A protein and the small-molecule ligand that binds it are described below.
Small molecule (SMILES): CNc1nc2c(CCNCC3CCCCC3)c3nc(N)[nH]c(=O)c3cc2[nH]1

Binding-site contacts:
Ligand atom N13 contacts residue MET260 of chain 1.A at 3.6 Å (h-bond).
Ligand atom C19 contacts residue ASP280 of chain 1.A at 3.5 Å.
Ligand atom N5 contacts residue ASP102 of chain 1.A at 2.8 Å (salt-bridge).
Ligand atom N3 contacts residue ASP156 of chain 1.A at 2.7 Å (salt-bridge).
Ligand atom N16 contacts residue TYR106 of chain 1.A at 3.5 Å (h-bond).
Ligand atom N15 contacts residue ASP156 of chain 1.A at 2.9 Å (salt-bridge).
Ligand atom C17 contacts residue TYR106 of chain 1.A at 3.6 Å (hydrophobic).
Ligand atom O14 contacts residue GLY230 of chain 1.A at 2.8 Å (h-bond).
Ligand atom N16 contacts residue ALA232 of chain 1.A at 2.9 Å (h-bond).
Ligand atom C8 contacts residue TYR106 of chain 1.A at 3.6 Å (hydrophobic).
Ligand atom C4 contacts residue ASP156 of chain 1.A at 3.6 Å.
Ligand atom C17 contacts residue GLY261 of chain 1.A at 3.5 Å.
Ligand atom C21 contacts residue ASP280 of chain 1.A at 3.5 Å.
Ligand atom N15 contacts residue ILE201 of chain 1.A at 3.6 Å.
Ligand atom C8 contacts residue MET260 of chain 1.A at 3.6 Å (hydrophobic).
Ligand atom C2 contacts residue ASP156 of chain 1.A at 3.5 Å.
Ligand atom C24 contacts residue GLY69 of chain 1.A at 3.5 Å.
Ligand atom C18 contacts residue TYR106 of chain 1.A at 3.6 Å (hydrophobic).
Ligand atom N20 contacts residue ASP280 of chain 1.A at 2.7 Å (salt-bridge).
Ligand atom N15 contacts residue ASP102 of chain 1.A at 2.8 Å (salt-bridge).
Ligand atom N5 contacts residue TYR106 of chain 1.A at 3.4 Å.
Ligand atom C26 contacts residue VAL282 of chain 1.A at 3.5 Å (hydrophobic).
Ligand atom C4 contacts residue ASP102 of chain 1.A at 3.5 Å.
Ligand atom N11 contacts residue GLY261 of chain 1.A at 3.5 Å.
Ligand atom N13 contacts residue LEU231 of chain 1.A at 2.8 Å (h-bond).
Ligand atom C7 contacts residue CYS158 of chain 1.A at 3.6 Å (hydrophobic).
Ligand atom C10 contacts residue TYR106 of chain 1.A at 3.5 Å (hydrophobic).
Ligand atom C2 contacts residue CYS158 of chain 1.A at 3.6 Å (hydrophobic).
Ligand atom C18 contacts residue ASP102 of chain 1.A at 3.2 Å.
Ligand atom C9 contacts residue TYR106 of chain 1.A at 3.5 Å (hydrophobic).
Ligand atom O14 contacts residue ASP156 of chain 1.A at 3.5 Å (salt-bridge).
Ligand atom O14 contacts residue CYS158 of chain 1.A at 3.4 Å.
Ligand atom O14 contacts residue GLN203 of chain 1.A at 2.9 Å (h-bond).
Ligand atom N5 contacts residue MET260 of chain 1.A at 3.4 Å.
Ligand atom N11 contacts residue TYR106 of chain 1.A at 3.4 Å.
Ligand atom C6 contacts residue TYR106 of chain 1.A at 3.6 Å (hydrophobic).
Ligand atom O14 contacts residue GLY229 of chain 1.A at 3.3 Å.
Ligand atom C4 contacts residue MET260 of chain 1.A at 3.6 Å (hydrophobic).
Ligand atom C12 contacts residue TYR106 of chain 1.A at 3.5 Å (hydrophobic).
Ligand atom C25 contacts residue ASN70 of chain 1.A at 3.6 Å.

Sequence of chain 1.A:
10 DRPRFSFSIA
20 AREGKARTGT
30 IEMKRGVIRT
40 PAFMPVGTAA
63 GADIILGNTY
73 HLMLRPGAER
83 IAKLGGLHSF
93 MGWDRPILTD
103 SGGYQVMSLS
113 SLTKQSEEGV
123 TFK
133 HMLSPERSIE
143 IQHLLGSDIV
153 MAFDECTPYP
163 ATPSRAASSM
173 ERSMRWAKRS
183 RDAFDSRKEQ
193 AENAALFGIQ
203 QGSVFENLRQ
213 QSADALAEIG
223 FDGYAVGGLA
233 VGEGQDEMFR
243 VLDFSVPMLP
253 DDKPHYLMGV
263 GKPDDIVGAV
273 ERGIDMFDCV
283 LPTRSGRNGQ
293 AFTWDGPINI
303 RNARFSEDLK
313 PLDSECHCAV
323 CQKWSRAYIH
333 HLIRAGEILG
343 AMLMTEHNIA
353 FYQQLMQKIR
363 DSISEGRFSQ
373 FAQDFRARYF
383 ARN